A small-molecule ligand and the protein it binds are described below.
Small molecule (SMILES): CC(=O)N[C@H]1[C@H](O[C@H]2[C@H](O)[C@@H](NC(C)=O)CO[C@@H]2CO)O[C@H](CO)[C@@H](O)[C@@H]1O

Binding-site contacts:
Ligand atom O7 contacts residue ASN257 of chain 1.A at 3.8 Å.
Ligand atom C4 contacts residue ASN441 of chain 1.A at 4.3 Å.
Ligand atom O7 contacts residue ASN441 of chain 1.A at 3.4 Å (h-bond).
Ligand atom O5 contacts residue PRO286 of chain 1.A at 4.4 Å.
Ligand atom C8 contacts residue VAL439 of chain 1.A at 4.5 Å (hydrophobic).
Ligand atom C8 contacts residue ASN257 of chain 1.A at 3.2 Å.
Ligand atom C3 contacts residue ASN441 of chain 1.A at 3.9 Å.
Ligand atom C7 contacts residue ASN441 of chain 1.A at 3.4 Å.
Ligand atom C2 contacts residue ASN441 of chain 1.A at 2.5 Å.
Ligand atom O5 contacts residue ASN441 of chain 1.A at 2.5 Å (h-bond).
Ligand atom C7 contacts residue ASN257 of chain 1.A at 4.0 Å.
Ligand atom C7 contacts residue NAG1 of chain 1.R at 4.3 Å.
Ligand atom C8 contacts residue SER440 of chain 1.A at 3.9 Å.
Ligand atom C8 contacts residue NAG1 of chain 1.R at 3.6 Å.
Ligand atom N2 contacts residue ASN441 of chain 1.A at 2.9 Å (h-bond).
Ligand atom C8 contacts residue ASN441 of chain 1.A at 3.7 Å.
Ligand atom C1 contacts residue ASN441 of chain 1.A at 1.5 Å.
Ligand atom C5 contacts residue ASN441 of chain 1.A at 3.8 Å.

Sequence of chain 1.A:
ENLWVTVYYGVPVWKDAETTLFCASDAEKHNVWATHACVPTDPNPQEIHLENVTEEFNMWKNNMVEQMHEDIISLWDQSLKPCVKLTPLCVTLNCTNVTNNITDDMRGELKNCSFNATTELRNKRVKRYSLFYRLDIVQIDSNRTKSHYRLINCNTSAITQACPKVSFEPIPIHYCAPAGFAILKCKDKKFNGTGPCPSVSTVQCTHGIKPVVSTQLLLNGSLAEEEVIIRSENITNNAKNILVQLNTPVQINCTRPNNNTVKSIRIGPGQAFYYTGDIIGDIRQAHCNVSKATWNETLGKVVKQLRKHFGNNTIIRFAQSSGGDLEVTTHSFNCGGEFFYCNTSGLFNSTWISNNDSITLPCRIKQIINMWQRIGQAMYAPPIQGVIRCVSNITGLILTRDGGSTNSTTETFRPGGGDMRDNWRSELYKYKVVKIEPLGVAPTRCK